A protein and the small-molecule ligand that binds it are described below.
Small molecule (SMILES): CC(=O)N[C@@H]1[C@@H](O)[C@H](O)[C@@H](CO)O[C@H]1O

Binding-site contacts:
Ligand atom O5 contacts residue ASN555 of chain 2.A at 2.3 Å (h-bond).
Ligand atom O6 contacts residue LYS551 of chain 2.A at 3.6 Å (salt-bridge).
Ligand atom C1 contacts residue ASN555 of chain 2.A at 1.4 Å.
Ligand atom O7 contacts residue ASN555 of chain 2.A at 4.5 Å.
Ligand atom O7 contacts residue THR545 of chain 2.A at 3.4 Å (h-bond).
Ligand atom C8 contacts residue LYS551 of chain 2.A at 3.3 Å.
Ligand atom C7 contacts residue THR545 of chain 2.A at 4.0 Å.
Ligand atom C2 contacts residue ASN555 of chain 2.A at 2.4 Å.
Ligand atom N2 contacts residue ASN555 of chain 2.A at 2.8 Å (h-bond).
Ligand atom C8 contacts residue ASN555 of chain 2.A at 4.2 Å.
Ligand atom C3 contacts residue ASN555 of chain 2.A at 3.7 Å.
Ligand atom C6 contacts residue LYS551 of chain 2.A at 4.1 Å.
Ligand atom C5 contacts residue ASN555 of chain 2.A at 3.7 Å.
Ligand atom C7 contacts residue ASN555 of chain 2.A at 3.7 Å.
Ligand atom C8 contacts residue THR545 of chain 2.A at 4.3 Å.
Ligand atom C4 contacts residue ASN555 of chain 2.A at 4.3 Å.

Sequence of chain 2.A:
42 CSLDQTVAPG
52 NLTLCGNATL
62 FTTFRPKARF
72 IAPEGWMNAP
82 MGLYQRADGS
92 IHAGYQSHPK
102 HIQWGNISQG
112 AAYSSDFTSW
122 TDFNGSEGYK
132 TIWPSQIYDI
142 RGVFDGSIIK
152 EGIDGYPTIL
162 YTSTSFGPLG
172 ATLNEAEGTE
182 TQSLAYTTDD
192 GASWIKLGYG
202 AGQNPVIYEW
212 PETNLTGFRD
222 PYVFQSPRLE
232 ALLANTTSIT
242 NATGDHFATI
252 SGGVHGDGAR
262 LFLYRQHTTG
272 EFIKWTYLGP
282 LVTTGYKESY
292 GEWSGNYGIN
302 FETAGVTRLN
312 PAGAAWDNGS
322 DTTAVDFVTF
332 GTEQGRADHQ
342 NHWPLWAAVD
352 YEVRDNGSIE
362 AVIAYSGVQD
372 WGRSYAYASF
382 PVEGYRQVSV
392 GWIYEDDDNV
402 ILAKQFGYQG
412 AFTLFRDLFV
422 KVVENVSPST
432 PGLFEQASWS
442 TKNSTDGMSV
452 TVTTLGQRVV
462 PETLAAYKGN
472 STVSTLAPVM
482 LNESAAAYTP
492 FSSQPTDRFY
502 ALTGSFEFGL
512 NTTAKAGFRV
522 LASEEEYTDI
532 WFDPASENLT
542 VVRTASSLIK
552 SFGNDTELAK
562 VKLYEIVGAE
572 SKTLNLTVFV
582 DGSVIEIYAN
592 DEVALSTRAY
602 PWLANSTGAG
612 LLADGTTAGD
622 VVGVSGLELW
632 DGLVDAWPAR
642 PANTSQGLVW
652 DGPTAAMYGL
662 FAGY